Binding-site contacts:
Ligand atom C8 contacts residue ASN162 of chain 1.D at 4.2 Å.
Ligand atom C2 contacts residue ASN161 of chain 1.D at 4.5 Å.
Ligand atom C2 contacts residue ASN162 of chain 1.D at 2.5 Å.
Ligand atom C8 contacts residue ASN161 of chain 1.D at 3.5 Å.
Ligand atom N2 contacts residue ASN161 of chain 1.D at 4.4 Å.
Ligand atom C7 contacts residue ASN162 of chain 1.D at 3.5 Å.
Ligand atom C7 contacts residue ASN161 of chain 1.D at 4.0 Å.
Ligand atom N2 contacts residue ASN162 of chain 1.D at 2.7 Å (h-bond).
Ligand atom O7 contacts residue ASN162 of chain 1.D at 3.7 Å.
Ligand atom O5 contacts residue ASN162 of chain 1.D at 2.3 Å (h-bond).
Ligand atom C5 contacts residue ASN162 of chain 1.D at 3.6 Å.
Ligand atom C1 contacts residue ASN162 of chain 1.D at 1.4 Å.
Ligand atom C4 contacts residue ASN162 of chain 1.D at 4.2 Å.
Ligand atom C3 contacts residue ASN162 of chain 1.D at 3.8 Å.

Sequence of chain 1.D:
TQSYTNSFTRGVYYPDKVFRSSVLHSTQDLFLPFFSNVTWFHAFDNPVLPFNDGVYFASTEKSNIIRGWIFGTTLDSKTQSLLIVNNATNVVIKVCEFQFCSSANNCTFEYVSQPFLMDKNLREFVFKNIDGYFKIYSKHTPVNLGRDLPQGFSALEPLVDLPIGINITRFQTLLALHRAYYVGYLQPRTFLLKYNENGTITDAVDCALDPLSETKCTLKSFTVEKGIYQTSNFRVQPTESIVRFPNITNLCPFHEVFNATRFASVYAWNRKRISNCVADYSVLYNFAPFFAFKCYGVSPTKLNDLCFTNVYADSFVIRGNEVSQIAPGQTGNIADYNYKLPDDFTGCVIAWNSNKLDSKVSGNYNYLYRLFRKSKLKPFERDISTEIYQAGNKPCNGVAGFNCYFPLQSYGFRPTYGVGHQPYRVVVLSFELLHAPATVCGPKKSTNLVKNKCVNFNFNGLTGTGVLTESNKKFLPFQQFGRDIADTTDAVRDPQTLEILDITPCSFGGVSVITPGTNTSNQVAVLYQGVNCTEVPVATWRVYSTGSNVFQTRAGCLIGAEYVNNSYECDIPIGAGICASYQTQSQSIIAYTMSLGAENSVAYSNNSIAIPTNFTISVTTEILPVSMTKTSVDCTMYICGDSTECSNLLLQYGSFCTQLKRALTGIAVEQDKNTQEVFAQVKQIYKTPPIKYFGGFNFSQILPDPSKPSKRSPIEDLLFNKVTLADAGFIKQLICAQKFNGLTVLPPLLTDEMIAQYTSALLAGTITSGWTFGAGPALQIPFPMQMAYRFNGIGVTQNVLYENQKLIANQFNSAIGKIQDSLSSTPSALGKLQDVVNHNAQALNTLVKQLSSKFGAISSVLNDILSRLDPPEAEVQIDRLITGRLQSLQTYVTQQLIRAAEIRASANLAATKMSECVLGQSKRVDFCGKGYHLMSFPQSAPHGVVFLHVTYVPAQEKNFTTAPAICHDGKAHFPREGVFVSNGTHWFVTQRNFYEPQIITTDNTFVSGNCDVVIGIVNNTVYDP

The small molecule below binds the protein below.
Small molecule (SMILES): CC(=O)N[C@@H]1[C@@H](O)[C@H](O)[C@@H](CO)O[C@H]1O